Sequence of chain 1.A:
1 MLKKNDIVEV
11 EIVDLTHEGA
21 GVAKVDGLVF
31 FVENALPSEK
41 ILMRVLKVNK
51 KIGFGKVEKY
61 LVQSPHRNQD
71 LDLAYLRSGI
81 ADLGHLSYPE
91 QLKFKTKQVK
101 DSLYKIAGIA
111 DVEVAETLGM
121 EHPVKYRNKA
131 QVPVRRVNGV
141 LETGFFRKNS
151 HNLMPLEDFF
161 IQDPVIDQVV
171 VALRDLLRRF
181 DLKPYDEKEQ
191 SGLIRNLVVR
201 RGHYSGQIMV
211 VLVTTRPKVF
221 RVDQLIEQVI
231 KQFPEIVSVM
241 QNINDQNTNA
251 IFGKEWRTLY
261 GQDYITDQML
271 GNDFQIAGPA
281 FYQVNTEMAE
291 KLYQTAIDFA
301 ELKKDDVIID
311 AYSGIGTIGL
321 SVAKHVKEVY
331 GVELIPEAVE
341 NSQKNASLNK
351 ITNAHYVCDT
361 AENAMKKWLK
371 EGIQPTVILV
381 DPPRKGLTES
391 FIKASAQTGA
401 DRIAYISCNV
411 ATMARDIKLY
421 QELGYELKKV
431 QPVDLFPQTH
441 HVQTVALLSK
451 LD

The protein below binds the small molecule below.
Small molecule (SMILES): C[C@@H]1CN([C@@H]2O[C@H](CO[P](=O)(O)O[C@H]3[C@@H](O)[C@H](n4cnc5c(N)ncnc54)O[C@@H]3COO[C@@H]3[C@H](OP(=O)=O)[C@@H](CO[P](=O)(O)O[C@H]4[C@@H](O)[C@H](n5cnc6c(N)ncnc65)O[C@@H]4C)O[C@H]3n3cnc4c(N)ncnc43)[C@@H](O[P](=O)(O)OC[C@H]3O[C@@H](n4ccc(=O)[nH]c4=O)[C@H](O)[C@@H]3O[P](=O)(O)OC[C@H]3O[C@@H](n4ccc(N)nc4=O)[C@H](O)[C@@H]3O[P](=O)(O)OC[C@H]3O[C@@H](n4ccc(N)nc4=O)[C@H](O)[C@@H]3O[P](=O)(O)OC[C@H]3O[C@@H](n4ccc(=O)[nH]c4=O)[C@H](O)[C@@H]3O)[C@H]2O)C(=O)NC1=O

Binding-site contacts:
Ligand atom C5 contacts residue CYS408 of chain 1.A at 2.6 Å (hydrophobic).
Ligand atom O2' contacts residue ILE80 of chain 1.A at 2.6 Å (h-bond).
Ligand atom O2 contacts residue ILE80 of chain 1.A at 3.1 Å.
Ligand atom C6 contacts residue ARG127 of chain 1.A at 3.4 Å.
Ligand atom O4' contacts residue ARG127 of chain 1.A at 3.3 Å (salt-bridge).
Ligand atom C5 contacts residue ARG127 of chain 1.A at 3.1 Å.
Ligand atom C1' contacts residue CYS408 of chain 1.A at 3.2 Å (hydrophobic).
Ligand atom OP1 contacts residue ASN149 of chain 1.A at 2.7 Å (h-bond).
Ligand atom C5M contacts residue PRO382 of chain 1.A at 3.2 Å (hydrophobic).
Ligand atom O3' contacts residue HIS151 of chain 1.A at 3.1 Å (h-bond).
Ligand atom O4 contacts residue GLN283 of chain 1.A at 2.9 Å (h-bond).
Ligand atom N7 contacts residue ASN249 of chain 1.A at 3.3 Å (h-bond).
Ligand atom O5' contacts residue PHE281 of chain 1.A at 3.1 Å.
Ligand atom OP2 contacts residue ARG127 of chain 1.A at 2.6 Å (salt-bridge).
Ligand atom O2 contacts residue PHE146 of chain 1.A at 2.7 Å (h-bond).
Ligand atom C6 contacts residue CYS408 of chain 1.A at 1.6 Å (hydrophobic).
Ligand atom OP2 contacts residue ARG384 of chain 1.A at 3.2 Å (salt-bridge).
Ligand atom O2 contacts residue GLN283 of chain 1.A at 3.4 Å (h-bond).
Ligand atom C2' contacts residue PHE146 of chain 1.A at 3.4 Å (hydrophobic).
Ligand atom O2' contacts residue ARG384 of chain 1.A at 3.2 Å (salt-bridge).
Ligand atom OP1 contacts residue HIS441 of chain 1.A at 2.9 Å (h-bond).
Ligand atom O1P contacts residue LYS129 of chain 1.A at 3.0 Å (salt-bridge).
Ligand atom OP1 contacts residue ASN249 of chain 1.A at 2.7 Å (h-bond).
Ligand atom O4 contacts residue GLN131 of chain 1.A at 2.8 Å (h-bond).
Ligand atom O2' contacts residue PHE146 of chain 1.A at 2.3 Å (h-bond).
Ligand atom O4 contacts residue ASP381 of chain 1.A at 2.7 Å (salt-bridge).
Ligand atom O4 contacts residue GLN443 of chain 1.A at 2.6 Å (h-bond).
Ligand atom N4 contacts residue GLN131 of chain 1.A at 2.9 Å (h-bond).
Ligand atom N3 contacts residue ILE251 of chain 1.A at 3.2 Å.
Ligand atom C2 contacts residue ASN149 of chain 1.A at 3.2 Å.
Ligand atom O2 contacts residue ASN149 of chain 1.A at 3.0 Å (h-bond).
Ligand atom O2 contacts residue PHE145 of chain 1.A at 3.2 Å.
Ligand atom N3 contacts residue GLN443 of chain 1.A at 3.1 Å (h-bond).
Ligand atom OP2 contacts residue PRO383 of chain 1.A at 3.4 Å.
Ligand atom C4 contacts residue GLN443 of chain 1.A at 3.2 Å.
Ligand atom N1 contacts residue CYS408 of chain 1.A at 2.6 Å (h-bond).
Ligand atom O2 contacts residue GLN131 of chain 1.A at 2.9 Å (h-bond).
Ligand atom OP2 contacts residue HIS151 of chain 1.A at 3.1 Å (h-bond).
Ligand atom N3 contacts residue GLN283 of chain 1.A at 3.2 Å (h-bond).
Ligand atom O3' contacts residue HIS441 of chain 1.A at 3.1 Å (h-bond).